Sequence of chain 1.A:
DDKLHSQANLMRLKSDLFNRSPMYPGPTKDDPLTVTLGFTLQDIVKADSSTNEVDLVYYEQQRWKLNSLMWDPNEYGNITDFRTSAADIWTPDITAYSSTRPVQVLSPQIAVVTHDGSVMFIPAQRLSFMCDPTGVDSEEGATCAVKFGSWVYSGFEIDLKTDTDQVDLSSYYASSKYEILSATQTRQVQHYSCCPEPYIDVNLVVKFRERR

A small-molecule ligand and the protein it binds are described below.
Small molecule (SMILES): C=C1CCCC2=NC[C@H](C)[C@@H](C)C[C@@]23CCC([C@@H]2C[C@H](C)C(=O)O2)=C(C)[C@@H]3/C=C(\C)[C@@H](O)C[C@@H]2CC[C@@]3(CC[C@@]4(O[C@@H](CC[C@@]4(C)O)C1)O3)O2

Sequence of chain 1.E:
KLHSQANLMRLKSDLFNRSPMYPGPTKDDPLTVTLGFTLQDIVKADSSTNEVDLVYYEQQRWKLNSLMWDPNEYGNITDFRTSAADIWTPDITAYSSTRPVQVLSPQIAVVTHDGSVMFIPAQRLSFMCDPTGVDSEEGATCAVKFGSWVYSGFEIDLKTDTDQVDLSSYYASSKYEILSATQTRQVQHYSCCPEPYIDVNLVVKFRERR

Binding-site contacts:
Ligand atom C33 contacts residue TRP156 of chain 1.A at 3.7 Å (hydrophobic).
Ligand atom C30 contacts residue SER155 of chain 1.A at 3.3 Å.
Ligand atom C9 contacts residue TYR102 of chain 1.A at 3.6 Å (hydrophobic).
Ligand atom C80 contacts residue TYR204 of chain 1.A at 3.0 Å (hydrophobic).
Ligand atom C3 contacts residue SER176 of chain 1.E at 3.5 Å.
Ligand atom C23 contacts residue TYR204 of chain 1.A at 3.5 Å (hydrophobic).
Ligand atom C49 contacts residue VAL157 of chain 1.A at 3.7 Å (hydrophobic).
Ligand atom N31 contacts residue TRP156 of chain 1.A at 2.9 Å (h-bond).
Ligand atom C50 contacts residue VAL157 of chain 1.A at 3.4 Å (hydrophobic).
Ligand atom C37 contacts residue ILE127 of chain 1.E at 3.8 Å (hydrophobic).
Ligand atom C34 contacts residue TRP156 of chain 1.A at 3.3 Å (hydrophobic).
Ligand atom C6 contacts residue TYR204 of chain 1.A at 3.6 Å (hydrophobic).
Ligand atom C14 contacts residue SER176 of chain 1.E at 3.9 Å.
Ligand atom C38 contacts residue TRP156 of chain 1.A at 3.6 Å (hydrophobic).
Ligand atom C35 contacts residue TRP156 of chain 1.A at 3.6 Å (hydrophobic).
Ligand atom C36 contacts residue ILE127 of chain 1.E at 3.6 Å (hydrophobic).
Ligand atom C22 contacts residue TYR204 of chain 1.A at 3.7 Å (hydrophobic).
Ligand atom C3 contacts residue TYR64 of chain 1.E at 3.6 Å (hydrophobic).
Ligand atom O6 contacts residue LYS152 of chain 1.A at 3.3 Å.
Ligand atom C13 contacts residue TYR64 of chain 1.E at 3.5 Å (hydrophobic).
Ligand atom C80 contacts residue CYS200 of chain 1.A at 3.8 Å (hydrophobic).
Ligand atom C7 contacts residue GLN47 of chain 1.E at 3.8 Å.
Ligand atom C30 contacts residue TRP156 of chain 1.A at 3.3 Å (hydrophobic).
Ligand atom C7 contacts residue TYR102 of chain 1.A at 3.7 Å (hydrophobic).
Ligand atom O44 contacts residue TYR204 of chain 1.A at 3.2 Å (h-bond).
Ligand atom C2 contacts residue SER176 of chain 1.E at 3.9 Å.
Ligand atom C14 contacts residue TYR64 of chain 1.E at 3.8 Å (hydrophobic).
Ligand atom C22 contacts residue TYR197 of chain 1.A at 3.5 Å (hydrophobic).
Ligand atom C35 contacts residue ILE127 of chain 1.E at 3.7 Å (hydrophobic).
Ligand atom C30 contacts residue TYR102 of chain 1.A at 3.3 Å (hydrophobic).
Ligand atom C10 contacts residue TRP156 of chain 1.A at 3.7 Å (hydrophobic).
Ligand atom C8 contacts residue TYR64 of chain 1.E at 3.8 Å (hydrophobic).
Ligand atom C51 contacts residue TYR204 of chain 1.A at 3.8 Å (hydrophobic).
Ligand atom C6 contacts residue TRP156 of chain 1.A at 3.6 Å (hydrophobic).
Ligand atom C38 contacts residue VAL157 of chain 1.A at 3.8 Å (hydrophobic).
Ligand atom C36 contacts residue TRP156 of chain 1.A at 3.8 Å (hydrophobic).
Ligand atom C55 contacts residue TYR204 of chain 1.A at 3.9 Å (hydrophobic).
Ligand atom C53 contacts residue ARG88 of chain 1.E at 3.5 Å.
Ligand atom C9 contacts residue TYR64 of chain 1.E at 3.8 Å (hydrophobic).
Ligand atom O52 contacts residue TYR204 of chain 1.A at 2.7 Å (h-bond).